A small-molecule ligand and the protein it binds are described below.
Small molecule (SMILES): CC[C@H](C)[C@H](N)C(=O)N[C@@H](CC(C)C)C(=O)N[C@@H](CC(N)=O)C(=O)N[C@@H](C)C(=O)N[C@@H](CCSC)C(=O)N[C@H](C(=O)N[C@H](C(=O)N[C@@H](CCCCN)C(=O)N[C@H](C(=O)O)[C@@H](C)CC)[C@@H](C)O)[C@@H](C)CC

Binding-site contacts:
Ligand atom O contacts residue GOL1 of chain 1.BA at 2.7 Å (h-bond).
Ligand atom O contacts residue TRP147 of chain 1.J at 2.8 Å (h-bond).
Ligand atom OD1 contacts residue GLN155 of chain 1.J at 3.0 Å (h-bond).
Ligand atom CG2 contacts residue TYR171 of chain 1.J at 3.4 Å (hydrophobic).
Ligand atom N contacts residue GOL1 of chain 1.BA at 3.0 Å (h-bond).
Ligand atom O contacts residue HIS70 of chain 1.J at 3.1 Å.
Ligand atom CG2 contacts residue TYR116 of chain 1.J at 3.5 Å (hydrophobic).
Ligand atom CD1 contacts residue LEU81 of chain 1.J at 3.5 Å (hydrophobic).
Ligand atom CA contacts residue TYR7 of chain 1.J at 3.2 Å (hydrophobic).
Ligand atom O contacts residue GOL1 of chain 1.BA at 2.6 Å (h-bond).
Ligand atom O contacts residue LYS66 of chain 1.J at 2.8 Å (salt-bridge).
Ligand atom CD1 contacts residue HIS70 of chain 1.J at 3.4 Å.
Ligand atom OD1 contacts residue TYR159 of chain 1.J at 3.5 Å.
Ligand atom CG2 contacts residue ARG97 of chain 1.J at 3.5 Å.
Ligand atom CD2 contacts residue TYR7 of chain 1.J at 3.5 Å (hydrophobic).
Ligand atom CG1 contacts residue HIS70 of chain 1.J at 3.4 Å.
Ligand atom CG2 contacts residue TYR59 of chain 1.J at 3.4 Å (hydrophobic).
Ligand atom O contacts residue TYR84 of chain 1.J at 2.7 Å (h-bond).
Ligand atom ND2 contacts residue GOL1 of chain 1.BA at 2.9 Å (h-bond).
Ligand atom O contacts residue TYR7 of chain 1.J at 3.5 Å.
Ligand atom CA contacts residue GLU63 of chain 1.J at 3.4 Å.
Ligand atom ND2 contacts residue GLN155 of chain 1.J at 3.0 Å (h-bond).
Ligand atom N contacts residue TYR99 of chain 1.J at 3.0 Å (h-bond).
Ligand atom O contacts residue TYR159 of chain 1.J at 2.6 Å (h-bond).
Ligand atom N contacts residue ASP77 of chain 1.J at 3.0 Å (salt-bridge).
Ligand atom N contacts residue GLU63 of chain 1.J at 2.9 Å (salt-bridge).
Ligand atom CG contacts residue GLU63 of chain 1.J at 3.5 Å.
Ligand atom N contacts residue TYR159 of chain 1.J at 3.5 Å.
Ligand atom CA contacts residue TYR159 of chain 1.J at 3.5 Å (hydrophobic).
Ligand atom N contacts residue TYR171 of chain 1.J at 2.9 Å (h-bond).
Ligand atom CD1 contacts residue TRP167 of chain 1.J at 3.3 Å (hydrophobic).
Ligand atom C contacts residue TYR7 of chain 1.J at 3.2 Å (hydrophobic).
Ligand atom CD2 contacts residue TYR99 of chain 1.J at 3.5 Å (hydrophobic).
Ligand atom O contacts residue THR73 of chain 1.J at 2.9 Å (h-bond).
Ligand atom C contacts residue TYR84 of chain 1.J at 3.5 Å (hydrophobic).
Ligand atom N contacts residue TYR7 of chain 1.J at 3.2 Å (h-bond).
Ligand atom CD2 contacts residue PHE9 of chain 1.J at 3.5 Å (hydrophobic).
Ligand atom O contacts residue THR143 of chain 1.J at 2.7 Å (h-bond).
Ligand atom CG2 contacts residue TRP147 of chain 1.J at 3.5 Å (hydrophobic).
Ligand atom CG1 contacts residue ASP77 of chain 1.J at 3.2 Å.

Sequence of chain 1.J:
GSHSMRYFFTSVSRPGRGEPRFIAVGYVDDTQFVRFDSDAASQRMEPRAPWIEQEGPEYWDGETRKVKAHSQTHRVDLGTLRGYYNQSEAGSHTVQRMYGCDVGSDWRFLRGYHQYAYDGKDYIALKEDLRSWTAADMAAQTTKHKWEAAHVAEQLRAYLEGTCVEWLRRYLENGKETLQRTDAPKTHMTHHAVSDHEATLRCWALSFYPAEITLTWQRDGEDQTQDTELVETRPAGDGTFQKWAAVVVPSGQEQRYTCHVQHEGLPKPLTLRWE